Binding-site contacts:
Ligand atom CAV contacts residue GLN49 of chain 1.A at 3.9 Å.
Ligand atom CAR contacts residue PRO46 of chain 1.A at 3.5 Å (hydrophobic).
Ligand atom NBA contacts residue ARG109 of chain 1.A at 3.0 Å (salt-bridge).
Ligand atom CAK contacts residue VAL51 of chain 1.A at 3.8 Å (hydrophobic).
Ligand atom CAS contacts residue PRO46 of chain 1.A at 3.6 Å (hydrophobic).
Ligand atom NBB contacts residue ARG109 of chain 1.A at 3.6 Å (salt-bridge).
Ligand atom CAK contacts residue PHE47 of chain 1.A at 3.8 Å (hydrophobic).
Ligand atom CAK contacts residue VAL110 of chain 1.A at 3.7 Å (hydrophobic).
Ligand atom CAA contacts residue LEU56 of chain 1.A at 3.6 Å (hydrophobic).
Ligand atom CAV contacts residue LEU45 of chain 1.A at 3.6 Å (hydrophobic).
Ligand atom CAU contacts residue LEU45 of chain 1.A at 3.9 Å (hydrophobic).
Ligand atom CAJ contacts residue ASN104 of chain 1.A at 3.9 Å.
Ligand atom CBC contacts residue LEU45 of chain 1.A at 3.7 Å (hydrophobic).
Ligand atom OBH contacts residue GLN49 of chain 1.A at 3.3 Å (h-bond).
Ligand atom CAW contacts residue LEU45 of chain 1.A at 3.6 Å (hydrophobic).
Ligand atom CAW contacts residue GLN49 of chain 1.A at 3.2 Å.
Ligand atom OAM contacts residue ILE58 of chain 1.A at 3.9 Å.
Ligand atom CAJ contacts residue VAL51 of chain 1.A at 3.7 Å (hydrophobic).
Ligand atom CAC contacts residue ILE58 of chain 1.A at 3.7 Å (hydrophobic).
Ligand atom NAQ contacts residue PRO46 of chain 1.A at 3.5 Å.
Ligand atom CBL contacts residue ILE58 of chain 1.A at 3.7 Å (hydrophobic).
Ligand atom CBE contacts residue ARG109 of chain 1.A at 3.7 Å.
Ligand atom OAL contacts residue VAL110 of chain 1.A at 3.8 Å.
Ligand atom CAF contacts residue LEU56 of chain 1.A at 3.6 Å (hydrophobic).
Ligand atom OAP contacts residue LEU56 of chain 1.A at 3.8 Å.
Ligand atom CAG contacts residue VAL110 of chain 1.A at 3.7 Å (hydrophobic).
Ligand atom FAY contacts residue PRO46 of chain 1.A at 3.4 Å.
Ligand atom CAJ contacts residue VAL110 of chain 1.A at 3.5 Å (hydrophobic).
Ligand atom CAD contacts residue ASN104 of chain 1.A at 3.1 Å.
Ligand atom CAI contacts residue LEU56 of chain 1.A at 3.9 Å (hydrophobic).
Ligand atom CAK contacts residue PRO46 of chain 1.A at 3.4 Å (hydrophobic).
Ligand atom CAW contacts residue PRO46 of chain 1.A at 4.0 Å (hydrophobic).
Ligand atom CAH contacts residue PRO46 of chain 1.A at 3.6 Å (hydrophobic).
Ligand atom CBD contacts residue ARG109 of chain 1.A at 3.3 Å.
Ligand atom CBG contacts residue LEU45 of chain 1.A at 4.0 Å (hydrophobic).
Ligand atom CAF contacts residue VAL110 of chain 1.A at 4.0 Å (hydrophobic).
Ligand atom OAL contacts residue ASN104 of chain 1.A at 3.0 Å (h-bond).
Ligand atom CBL contacts residue LEU56 of chain 1.A at 3.6 Å (hydrophobic).
Ligand atom CAC contacts residue ASN104 of chain 1.A at 3.5 Å.
Ligand atom CBG contacts residue GLN49 of chain 1.A at 3.6 Å.

A protein and the small-molecule ligand that binds it are described below.
Small molecule (SMILES): CC(=O)c1cc(C(=O)Nc2cc(CO)cc(-c3cnn(C4CC4)c3)c2F)c2cc(OC(=O)N(C)C)ccn12

Sequence of chain 1.A:
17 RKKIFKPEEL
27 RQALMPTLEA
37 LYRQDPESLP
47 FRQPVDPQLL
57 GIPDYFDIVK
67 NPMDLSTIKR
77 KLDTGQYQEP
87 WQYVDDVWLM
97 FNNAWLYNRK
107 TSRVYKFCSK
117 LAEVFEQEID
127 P